A protein and the small-molecule ligand that binds it are described below.
Small molecule (SMILES): CC(=O)N[C@@H]1[C@@H](O)[C@H](O)[C@@H](CO)O[C@H]1O

Binding-site contacts:
Ligand atom C8 contacts residue TRP168 of chain 1.A at 3.4 Å (hydrophobic).
Ligand atom O7 contacts residue TRP168 of chain 1.A at 4.1 Å.
Ligand atom C3 contacts residue ASN118 of chain 1.A at 3.8 Å.
Ligand atom C7 contacts residue ASN118 of chain 1.A at 3.3 Å.
Ligand atom C1 contacts residue GLU166 of chain 1.A at 4.0 Å.
Ligand atom C8 contacts residue ASN118 of chain 1.A at 4.1 Å.
Ligand atom O7 contacts residue ASN118 of chain 1.A at 3.6 Å.
Ligand atom C8 contacts residue HIS167 of chain 1.A at 3.8 Å.
Ligand atom N2 contacts residue ASN118 of chain 1.A at 2.9 Å (h-bond).
Ligand atom O7 contacts residue GLU166 of chain 1.A at 3.8 Å.
Ligand atom C7 contacts residue GLU166 of chain 1.A at 4.3 Å.
Ligand atom C2 contacts residue GLU166 of chain 1.A at 4.1 Å.
Ligand atom O5 contacts residue GLU166 of chain 1.A at 4.1 Å.
Ligand atom C5 contacts residue ASN118 of chain 1.A at 3.6 Å.
Ligand atom O3 contacts residue TRP168 of chain 1.A at 4.5 Å.
Ligand atom C2 contacts residue ASN118 of chain 1.A at 2.5 Å.
Ligand atom C7 contacts residue TRP168 of chain 1.A at 3.5 Å (hydrophobic).
Ligand atom C8 contacts residue GLU166 of chain 1.A at 3.6 Å.
Ligand atom C1 contacts residue ASN118 of chain 1.A at 1.5 Å.
Ligand atom C4 contacts residue ASN118 of chain 1.A at 4.2 Å.
Ligand atom N2 contacts residue TRP168 of chain 1.A at 3.8 Å.
Ligand atom C8 contacts residue VAL116 of chain 1.A at 4.3 Å (hydrophobic).
Ligand atom O5 contacts residue ASN118 of chain 1.A at 2.4 Å (h-bond).

Sequence of chain 1.A:
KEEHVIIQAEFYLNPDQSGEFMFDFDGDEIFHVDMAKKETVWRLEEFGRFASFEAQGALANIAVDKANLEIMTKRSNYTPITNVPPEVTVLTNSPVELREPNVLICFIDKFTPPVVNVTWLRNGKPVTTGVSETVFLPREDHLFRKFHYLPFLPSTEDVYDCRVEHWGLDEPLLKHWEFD